This protein binds this small molecule.
Small molecule (SMILES): OC[C@@H](O)C(O)[C@@H](O)CO

Binding-site contacts:
Ligand atom O3 contacts residue MG1 of chain 1.L at 4.0 Å.
Ligand atom C2 contacts residue ASP291 of chain 1.C at 3.8 Å.
Ligand atom C5 contacts residue TRP136 of chain 1.C at 4.0 Å (hydrophobic).
Ligand atom O5 contacts residue HIS53 of chain 1.C at 2.6 Å (h-bond).
Ligand atom C5 contacts residue THR89 of chain 1.C at 4.2 Å.
Ligand atom C1 contacts residue MG1 of chain 1.M at 3.8 Å.
Ligand atom C4 contacts residue TRP136 of chain 1.C at 3.7 Å (hydrophobic).
Ligand atom O3 contacts residue TRP15 of chain 1.C at 3.5 Å (h-bond).
Ligand atom C2 contacts residue TRP136 of chain 1.C at 3.6 Å (hydrophobic).
Ligand atom O5 contacts residue TRP136 of chain 1.C at 3.6 Å.
Ligand atom C5 contacts residue HIS53 of chain 1.C at 3.2 Å.
Ligand atom O2 contacts residue ASP291 of chain 1.C at 2.8 Å (salt-bridge).
Ligand atom O4 contacts residue ASP291 of chain 1.C at 2.9 Å (salt-bridge).
Ligand atom O4 contacts residue MG1 of chain 1.L at 2.4 Å.
Ligand atom C3 contacts residue MG1 of chain 1.L at 3.9 Å.
Ligand atom C2 contacts residue GLU180 of chain 1.C at 3.7 Å.
Ligand atom O1 contacts residue LYS182 of chain 1.C at 3.1 Å (salt-bridge).
Ligand atom O1 contacts residue MG1 of chain 1.M at 3.0 Å.
Ligand atom O2 contacts residue GLU216 of chain 1.C at 3.1 Å (salt-bridge).
Ligand atom C4 contacts residue ASP291 of chain 1.C at 3.8 Å.
Ligand atom C3 contacts residue ASP291 of chain 1.C at 3.7 Å.
Ligand atom O4 contacts residue ASP244 of chain 1.C at 3.2 Å (salt-bridge).
Ligand atom O2 contacts residue HIS219 of chain 1.C at 3.6 Å.
Ligand atom O1 contacts residue HIS219 of chain 1.C at 3.3 Å (h-bond).
Ligand atom O1 contacts residue TRP136 of chain 1.C at 3.6 Å.
Ligand atom C4 contacts residue MG1 of chain 1.L at 3.5 Å.
Ligand atom O1 contacts residue PHE25 of chain 1.D at 3.9 Å.
Ligand atom C3 contacts residue TRP136 of chain 1.C at 3.8 Å (hydrophobic).
Ligand atom O2 contacts residue MG1 of chain 1.L at 2.3 Å.
Ligand atom C4 contacts residue GLU180 of chain 1.C at 3.3 Å.
Ligand atom O2 contacts residue GLU180 of chain 1.C at 2.9 Å (salt-bridge).
Ligand atom C1 contacts residue TRP136 of chain 1.C at 3.8 Å (hydrophobic).
Ligand atom O2 contacts residue MG1 of chain 1.M at 3.8 Å.
Ligand atom C5 contacts residue GLU180 of chain 1.C at 4.1 Å.
Ligand atom C1 contacts residue PHE25 of chain 1.D at 3.8 Å (hydrophobic).
Ligand atom O3 contacts residue ASP291 of chain 1.C at 3.0 Å (salt-bridge).
Ligand atom O4 contacts residue GLU180 of chain 1.C at 2.6 Å (salt-bridge).
Ligand atom O5 contacts residue PHE93 of chain 1.C at 3.7 Å.
Ligand atom O1 contacts residue ASP254 of chain 1.C at 3.4 Å (salt-bridge).
Ligand atom C2 contacts residue MG1 of chain 1.L at 3.5 Å.

Sequence of chain 1.D:
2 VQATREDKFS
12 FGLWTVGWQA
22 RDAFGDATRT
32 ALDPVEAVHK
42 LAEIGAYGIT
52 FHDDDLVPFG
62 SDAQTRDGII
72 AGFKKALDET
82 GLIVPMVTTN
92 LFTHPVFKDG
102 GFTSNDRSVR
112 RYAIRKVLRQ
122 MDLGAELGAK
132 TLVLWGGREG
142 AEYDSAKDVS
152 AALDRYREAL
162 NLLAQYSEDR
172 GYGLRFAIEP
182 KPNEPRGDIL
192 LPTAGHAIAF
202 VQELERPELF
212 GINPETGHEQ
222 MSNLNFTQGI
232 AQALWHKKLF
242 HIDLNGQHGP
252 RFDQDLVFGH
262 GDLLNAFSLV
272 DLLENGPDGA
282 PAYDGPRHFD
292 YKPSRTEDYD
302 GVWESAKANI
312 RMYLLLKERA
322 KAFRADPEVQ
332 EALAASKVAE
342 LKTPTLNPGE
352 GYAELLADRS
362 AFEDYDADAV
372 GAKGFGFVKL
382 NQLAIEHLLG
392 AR

Sequence of chain 1.C:
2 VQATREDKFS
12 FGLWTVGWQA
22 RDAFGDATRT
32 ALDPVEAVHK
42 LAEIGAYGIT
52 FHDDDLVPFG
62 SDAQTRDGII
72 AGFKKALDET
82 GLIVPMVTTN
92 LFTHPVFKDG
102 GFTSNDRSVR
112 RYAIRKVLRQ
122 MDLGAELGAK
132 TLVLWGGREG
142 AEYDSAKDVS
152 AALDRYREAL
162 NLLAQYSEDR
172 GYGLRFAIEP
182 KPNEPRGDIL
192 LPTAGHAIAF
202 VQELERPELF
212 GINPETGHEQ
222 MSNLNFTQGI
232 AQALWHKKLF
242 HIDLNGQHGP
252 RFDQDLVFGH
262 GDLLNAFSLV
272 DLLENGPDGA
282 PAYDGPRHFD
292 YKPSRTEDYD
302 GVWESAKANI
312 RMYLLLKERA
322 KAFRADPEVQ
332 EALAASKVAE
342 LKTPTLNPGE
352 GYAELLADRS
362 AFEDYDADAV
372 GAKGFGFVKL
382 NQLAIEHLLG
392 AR